Sequence of chain 1.A:
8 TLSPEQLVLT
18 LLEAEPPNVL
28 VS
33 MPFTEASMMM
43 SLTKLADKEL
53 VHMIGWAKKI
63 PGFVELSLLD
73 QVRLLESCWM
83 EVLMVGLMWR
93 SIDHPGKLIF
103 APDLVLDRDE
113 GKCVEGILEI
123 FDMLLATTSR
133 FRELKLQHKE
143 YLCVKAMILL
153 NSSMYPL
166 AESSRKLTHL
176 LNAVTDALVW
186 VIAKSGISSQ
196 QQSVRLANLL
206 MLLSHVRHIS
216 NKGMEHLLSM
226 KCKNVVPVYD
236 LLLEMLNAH

Binding-site contacts:
Ligand atom C10 contacts residue PHE102 of chain 1.A at 3.6 Å (hydrophobic).
Ligand atom C6 contacts residue PHE102 of chain 1.A at 4.1 Å (hydrophobic).
Ligand atom C18 contacts residue GLY218 of chain 1.A at 3.9 Å.
Ligand atom C3 contacts residue PHE102 of chain 1.A at 4.0 Å (hydrophobic).
Ligand atom C3 contacts residue GLU51 of chain 1.A at 3.3 Å.
Ligand atom C2 contacts residue PHE102 of chain 1.A at 3.9 Å (hydrophobic).
Ligand atom C1 contacts residue ALA48 of chain 1.A at 4.1 Å (hydrophobic).
Ligand atom O3 contacts residue LEU85 of chain 1.A at 3.6 Å.
Ligand atom C4 contacts residue LEU85 of chain 1.A at 3.6 Å (hydrophobic).
Ligand atom C2 contacts residue GLU51 of chain 1.A at 3.2 Å.
Ligand atom C17 contacts residue HIS221 of chain 1.A at 3.5 Å.
Ligand atom C16 contacts residue HIS221 of chain 1.A at 3.4 Å.
Ligand atom C3 contacts residue LEU85 of chain 1.A at 4.0 Å (hydrophobic).
Ligand atom C9 contacts residue PHE102 of chain 1.A at 4.1 Å (hydrophobic).
Ligand atom C15 contacts residue GLY218 of chain 1.A at 4.0 Å.
Ligand atom C15 contacts residue ILE122 of chain 1.A at 4.0 Å (hydrophobic).
Ligand atom O3 contacts residue ARG92 of chain 1.A at 3.1 Å (salt-bridge).
Ligand atom C11 contacts residue LEU44 of chain 1.A at 3.9 Å (hydrophobic).
Ligand atom C3 contacts residue ARG92 of chain 1.A at 4.2 Å.
Ligand atom C1 contacts residue LEU44 of chain 1.A at 3.6 Å (hydrophobic).
Ligand atom C16 contacts residue GLY218 of chain 1.A at 3.9 Å.
Ligand atom C1 contacts residue PHE102 of chain 1.A at 3.9 Å (hydrophobic).
Ligand atom C18 contacts residue LEU222 of chain 1.A at 4.0 Å (hydrophobic).
Ligand atom C18 contacts residue MET82 of chain 1.A at 3.4 Å (hydrophobic).
Ligand atom C7 contacts residue LEU126 of chain 1.A at 4.1 Å (hydrophobic).
Ligand atom O17 contacts residue LEU222 of chain 1.A at 3.3 Å.
Ligand atom O3 contacts residue GLU51 of chain 1.A at 2.5 Å (salt-bridge).
Ligand atom C12 contacts residue LEU44 of chain 1.A at 4.0 Å (hydrophobic).
Ligand atom O17 contacts residue HIS221 of chain 1.A at 3.1 Å (h-bond).
Ligand atom C7 contacts residue PHE102 of chain 1.A at 4.0 Å (hydrophobic).
Ligand atom C16 contacts residue ILE122 of chain 1.A at 3.9 Å (hydrophobic).
Ligand atom C7 contacts residue MET86 of chain 1.A at 4.1 Å (hydrophobic).
Ligand atom C4 contacts residue PHE102 of chain 1.A at 4.1 Å (hydrophobic).
Ligand atom C2 contacts residue LEU47 of chain 1.A at 3.9 Å (hydrophobic).
Ligand atom C6 contacts residue MET86 of chain 1.A at 3.8 Å (hydrophobic).
Ligand atom O17 contacts residue MET41 of chain 1.A at 3.6 Å.
Ligand atom C17 contacts residue MET41 of chain 1.A at 4.1 Å (hydrophobic).
Ligand atom C6 contacts residue LEU89 of chain 1.A at 4.0 Å (hydrophobic).
Ligand atom O17 contacts residue GLY218 of chain 1.A at 3.9 Å.
Ligand atom C5 contacts residue PHE102 of chain 1.A at 3.6 Å (hydrophobic).

This small molecule binds to this protein.
Small molecule (SMILES): C[C@]12CC[C@@H]3c4ccc(O)cc4CC[C@H]3[C@@H]1CC[C@@H]2O